The small molecule below binds the protein below.
Small molecule (SMILES): CNC(=O)c1cncc(-c2cnn3cc(-c4ccn(C(C)C)n4)c(N[C@H]4CCOC4)nc23)c1

Binding-site contacts:
Ligand atom C23 contacts residue ARG192 of chain 1.B at 3.1 Å.
Ligand atom C18 contacts residue LEU195 of chain 1.B at 3.5 Å (hydrophobic).
Ligand atom O1 contacts residue ARG192 of chain 1.B at 3.3 Å (salt-bridge).
Ligand atom C8 contacts residue LEU195 of chain 1.B at 3.7 Å (hydrophobic).
Ligand atom C13 contacts residue ARG192 of chain 1.B at 3.8 Å.
Ligand atom O1 contacts residue ASN133 of chain 1.B at 2.7 Å (h-bond).
Ligand atom N1 contacts residue LEU195 of chain 1.B at 3.6 Å.
Ligand atom C16 contacts residue ASP206 of chain 1.B at 3.8 Å.
Ligand atom C9 contacts residue ALA129 of chain 1.B at 3.6 Å (hydrophobic).
Ligand atom C5 contacts residue LEU195 of chain 1.B at 3.5 Å (hydrophobic).
Ligand atom N7 contacts residue LYS79 of chain 1.B at 3.8 Å.
Ligand atom C14 contacts residue LEU49 of chain 1.B at 3.4 Å (hydrophobic).
Ligand atom N5 contacts residue GLY132 of chain 1.B at 3.7 Å.
Ligand atom C16 contacts residue LYS79 of chain 1.B at 3.9 Å.
Ligand atom C9 contacts residue TYR128 of chain 1.B at 3.9 Å (hydrophobic).
Ligand atom N8 contacts residue ARG192 of chain 1.B at 3.5 Å (salt-bridge).
Ligand atom N3 contacts residue GLU127 of chain 1.B at 3.7 Å.
Ligand atom N2 contacts residue ALA129 of chain 1.B at 3.6 Å (h-bond).
Ligand atom N7 contacts residue VAL126 of chain 1.B at 3.9 Å.
Ligand atom O2 contacts residue ASP206 of chain 1.B at 2.7 Å (salt-bridge).
Ligand atom C23 contacts residue GLU51 of chain 1.B at 3.8 Å.
Ligand atom N3 contacts residue TYR128 of chain 1.B at 3.6 Å.
Ligand atom C12 contacts residue ARG192 of chain 1.B at 3.5 Å.
Ligand atom C15 contacts residue VAL126 of chain 1.B at 3.9 Å (hydrophobic).
Ligand atom C15 contacts residue ILE110 of chain 1.B at 3.8 Å (hydrophobic).
Ligand atom C4 contacts residue ALA129 of chain 1.B at 3.0 Å (hydrophobic).
Ligand atom C9 contacts residue GLY132 of chain 1.B at 3.7 Å.
Ligand atom N3 contacts residue ALA129 of chain 1.B at 3.0 Å (h-bond).
Ligand atom C13 contacts residue ASN133 of chain 1.B at 3.3 Å.
Ligand atom C10 contacts residue SER130 of chain 1.B at 3.1 Å.
Ligand atom C6 contacts residue ILE110 of chain 1.B at 3.9 Å (hydrophobic).
Ligand atom C7 contacts residue GLY132 of chain 1.B at 3.6 Å.
Ligand atom C3 contacts residue LEU195 of chain 1.B at 3.4 Å (hydrophobic).
Ligand atom C9 contacts residue SER130 of chain 1.B at 3.2 Å.
Ligand atom O2 contacts residue PHE54 of chain 1.B at 3.5 Å.
Ligand atom C19 contacts residue ASP206 of chain 1.B at 3.9 Å.
Ligand atom C6 contacts residue GLU127 of chain 1.B at 3.4 Å.
Ligand atom C6 contacts residue ALA77 of chain 1.B at 3.9 Å (hydrophobic).
Ligand atom N6 contacts residue LEU49 of chain 1.B at 3.9 Å.
Ligand atom C1 contacts residue ALA129 of chain 1.B at 3.8 Å (hydrophobic).

Sequence of chain 1.B:
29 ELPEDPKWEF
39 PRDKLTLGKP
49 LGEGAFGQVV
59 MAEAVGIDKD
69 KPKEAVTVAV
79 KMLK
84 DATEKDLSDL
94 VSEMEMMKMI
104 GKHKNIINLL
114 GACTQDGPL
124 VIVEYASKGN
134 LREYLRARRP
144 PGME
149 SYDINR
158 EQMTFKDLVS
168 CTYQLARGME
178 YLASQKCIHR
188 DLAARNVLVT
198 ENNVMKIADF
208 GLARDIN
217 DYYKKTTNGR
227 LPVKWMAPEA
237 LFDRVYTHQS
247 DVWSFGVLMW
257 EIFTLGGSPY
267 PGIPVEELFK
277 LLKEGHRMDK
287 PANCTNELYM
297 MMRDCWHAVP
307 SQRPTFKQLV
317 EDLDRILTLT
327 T